This small molecule binds to this protein.
Small molecule (SMILES): O=C(NCCCN1CCOCC1)c1cc(-c2nn[nH]n2)ccn1

Binding-site contacts:
Ligand atom CAT contacts residue HIS192 of chain 1.A at 3.2 Å.
Ligand atom CAQ contacts residue PHE189 of chain 1.A at 3.5 Å (hydrophobic).
Ligand atom OAH contacts residue GLU194 of chain 1.A at 3.1 Å (salt-bridge).
Ligand atom NAF contacts residue ASP195 of chain 1.A at 3.9 Å.
Ligand atom NAO contacts residue HIS192 of chain 1.A at 3.2 Å (h-bond).
Ligand atom OAH contacts residue HIS192 of chain 1.A at 2.9 Å (h-bond).
Ligand atom OAB contacts residue TYR179 of chain 1.A at 3.4 Å.
Ligand atom CAR contacts residue PHE189 of chain 1.A at 3.8 Å (hydrophobic).
Ligand atom CAA contacts residue ASP139 of chain 1.A at 3.6 Å.
Ligand atom NAK contacts residue PHE189 of chain 1.A at 4.0 Å.
Ligand atom CAQ contacts residue NI1 of chain 1.L at 3.2 Å.
Ligand atom CAA contacts residue TYR179 of chain 1.A at 3.5 Å (hydrophobic).
Ligand atom CAV contacts residue LYS245 of chain 1.A at 3.7 Å.
Ligand atom CAT contacts residue NI1 of chain 1.L at 2.8 Å.
Ligand atom NAI contacts residue LYS210 of chain 1.A at 3.1 Å.
Ligand atom CAQ contacts residue TRP212 of chain 1.A at 3.9 Å (hydrophobic).
Ligand atom CAW contacts residue ASP139 of chain 1.A at 3.9 Å.
Ligand atom CAD contacts residue ASP195 of chain 1.A at 3.3 Å.
Ligand atom NAO contacts residue NI1 of chain 1.L at 2.1 Å (h-bond).
Ligand atom NAJ contacts residue TYR181 of chain 1.A at 3.8 Å.
Ligand atom CAV contacts residue ASP139 of chain 1.A at 3.7 Å.
Ligand atom NAL contacts residue PHE189 of chain 1.A at 3.7 Å.
Ligand atom CAW contacts residue LYS245 of chain 1.A at 3.4 Å.
Ligand atom CAQ contacts residue HIS280 of chain 1.A at 3.6 Å.
Ligand atom NAK contacts residue LYS210 of chain 1.A at 3.1 Å.
Ligand atom NAL contacts residue TYR181 of chain 1.A at 3.8 Å.
Ligand atom OAB contacts residue THR318 of chain 1.A at 3.6 Å.
Ligand atom CAG contacts residue LYS245 of chain 1.A at 2.9 Å.
Ligand atom CAD contacts residue THR318 of chain 1.A at 3.7 Å.
Ligand atom CAC contacts residue THR318 of chain 1.A at 3.3 Å.
Ligand atom CAN contacts residue NI1 of chain 1.L at 2.9 Å.
Ligand atom CAV contacts residue TYR181 of chain 1.A at 3.6 Å (hydrophobic).
Ligand atom NAO contacts residue HIS280 of chain 1.A at 3.4 Å (h-bond).
Ligand atom OAH contacts residue NI1 of chain 1.L at 2.2 Å (h-bond).
Ligand atom NAU contacts residue TYR181 of chain 1.A at 3.9 Å.
Ligand atom CAM contacts residue PHE189 of chain 1.A at 3.8 Å (hydrophobic).
Ligand atom NAK contacts residue ASN202 of chain 1.A at 4.0 Å.
Ligand atom CAQ contacts residue HIS192 of chain 1.A at 4.0 Å.
Ligand atom CAN contacts residue HIS192 of chain 1.A at 3.5 Å.
Ligand atom CAS contacts residue PHE189 of chain 1.A at 3.4 Å (hydrophobic).

Sequence of chain 1.A:
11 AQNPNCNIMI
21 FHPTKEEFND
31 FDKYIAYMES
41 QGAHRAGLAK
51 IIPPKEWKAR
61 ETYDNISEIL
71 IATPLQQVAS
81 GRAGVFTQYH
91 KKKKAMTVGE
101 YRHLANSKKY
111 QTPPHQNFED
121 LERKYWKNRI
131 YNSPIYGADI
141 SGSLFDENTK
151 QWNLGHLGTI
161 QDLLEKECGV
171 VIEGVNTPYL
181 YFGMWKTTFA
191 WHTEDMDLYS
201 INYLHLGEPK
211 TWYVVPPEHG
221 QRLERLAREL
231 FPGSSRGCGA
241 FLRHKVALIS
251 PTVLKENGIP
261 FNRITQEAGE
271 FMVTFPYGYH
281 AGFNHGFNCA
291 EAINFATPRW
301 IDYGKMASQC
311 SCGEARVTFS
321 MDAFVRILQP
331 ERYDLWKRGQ